This small molecule binds to this protein.
Small molecule (SMILES): CC(=O)N[C@H]1[C@H](O[C@H]2[C@H](O)[C@@H](NC(C)=O)CO[C@@H]2CO)O[C@H](CO)[C@@H](O)[C@@H]1O

Binding-site contacts:
Ligand atom C4 contacts residue ASN238 of chain 2.A at 4.2 Å.
Ligand atom C5 contacts residue ASN238 of chain 2.A at 3.7 Å.
Ligand atom O5 contacts residue ASN238 of chain 2.A at 2.4 Å (h-bond).
Ligand atom C1 contacts residue ASN238 of chain 2.A at 1.4 Å.
Ligand atom C2 contacts residue ASN238 of chain 2.A at 2.4 Å.
Ligand atom N2 contacts residue ASN238 of chain 2.A at 2.9 Å (h-bond).
Ligand atom O7 contacts residue ASN238 of chain 2.A at 4.1 Å.
Ligand atom C7 contacts residue ASN238 of chain 2.A at 3.7 Å.
Ligand atom C3 contacts residue ASN238 of chain 2.A at 3.8 Å.

Sequence of chain 2.A:
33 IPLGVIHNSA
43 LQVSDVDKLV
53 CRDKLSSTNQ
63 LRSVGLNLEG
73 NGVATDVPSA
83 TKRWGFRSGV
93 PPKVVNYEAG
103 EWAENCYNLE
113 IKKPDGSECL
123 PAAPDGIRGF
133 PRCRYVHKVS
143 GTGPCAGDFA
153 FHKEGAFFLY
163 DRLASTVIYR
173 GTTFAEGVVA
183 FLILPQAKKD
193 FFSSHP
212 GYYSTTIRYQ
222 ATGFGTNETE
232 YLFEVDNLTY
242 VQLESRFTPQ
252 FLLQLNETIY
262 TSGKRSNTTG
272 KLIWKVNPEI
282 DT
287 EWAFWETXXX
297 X